Sequence of chain 24.A:
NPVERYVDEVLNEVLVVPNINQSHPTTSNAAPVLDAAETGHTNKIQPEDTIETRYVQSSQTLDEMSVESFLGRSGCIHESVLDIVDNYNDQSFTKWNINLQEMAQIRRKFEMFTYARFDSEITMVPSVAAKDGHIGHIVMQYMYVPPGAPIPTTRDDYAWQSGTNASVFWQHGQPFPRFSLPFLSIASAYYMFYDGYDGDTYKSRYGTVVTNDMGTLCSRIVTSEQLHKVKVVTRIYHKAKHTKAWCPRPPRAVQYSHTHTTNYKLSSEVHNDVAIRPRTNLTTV

A small-molecule ligand and the protein it binds are described below.
Small molecule (SMILES): Cc1cc(CCCOc2c(C)cc(-c3noc(C(F)(F)F)n3)cc2C)on1

Binding-site contacts:
Ligand atom C2A contacts residue PHE179 of chain 24.A at 3.6 Å (hydrophobic).
Ligand atom O1B contacts residue ILE98 of chain 24.A at 3.3 Å.
Ligand atom F2 contacts residue TYR142 of chain 24.A at 2.8 Å.
Ligand atom C4 contacts residue TYR190 of chain 24.A at 3.6 Å (hydrophobic).
Ligand atom F2 contacts residue TYR144 of chain 24.A at 3.0 Å.
Ligand atom N1A contacts residue MET124 of chain 24.A at 3.5 Å.
Ligand atom F1 contacts residue PHE179 of chain 24.A at 3.8 Å.
Ligand atom CM4 contacts residue PHE179 of chain 24.A at 3.5 Å (hydrophobic).
Ligand atom C4 contacts residue LEU100 of chain 24.A at 3.7 Å (hydrophobic).
Ligand atom CM4 contacts residue TYR144 of chain 24.A at 3.8 Å (hydrophobic).
Ligand atom F3 contacts residue PHE179 of chain 24.A at 3.0 Å.
Ligand atom F3 contacts residue TYR142 of chain 24.A at 3.8 Å.
Ligand atom N3A contacts residue TYR144 of chain 24.A at 3.5 Å.
Ligand atom CM2 contacts residue ILE122 of chain 24.A at 3.8 Å (hydrophobic).
Ligand atom N2 contacts residue MET214 of chain 24.A at 3.8 Å.
Ligand atom C3A contacts residue PHE179 of chain 24.A at 3.1 Å (hydrophobic).
Ligand atom O1A contacts residue LEU217 of chain 24.A at 3.0 Å.
Ligand atom O1A contacts residue MET124 of chain 24.A at 3.2 Å.
Ligand atom F2 contacts residue ALA166 of chain 24.A at 3.5 Å.
Ligand atom F1 contacts residue TYR144 of chain 24.A at 3.3 Å.
Ligand atom N1A contacts residue LEU217 of chain 24.A at 3.3 Å.
Ligand atom C4B contacts residue ILE98 of chain 24.A at 3.8 Å (hydrophobic).
Ligand atom F1 contacts residue ALA166 of chain 24.A at 3.6 Å.
Ligand atom F2 contacts residue MET143 of chain 24.A at 3.3 Å.
Ligand atom N1A contacts residue PHE179 of chain 24.A at 3.6 Å.
Ligand atom C2B contacts residue ILE98 of chain 24.A at 3.7 Å (hydrophobic).
Ligand atom O1A contacts residue PHE179 of chain 24.A at 3.3 Å.
Ligand atom C6B contacts residue LEU181 of chain 24.A at 3.3 Å (hydrophobic).
Ligand atom CM6 contacts residue LEU184 of chain 24.A at 3.4 Å (hydrophobic).
Ligand atom O1 contacts residue MET214 of chain 24.A at 3.5 Å (h-bond).
Ligand atom C6B contacts residue ILE98 of chain 24.A at 3.7 Å (hydrophobic).
Ligand atom C5B contacts residue ILE98 of chain 24.A at 3.5 Å (hydrophobic).
Ligand atom CM6 contacts residue LEU181 of chain 24.A at 3.5 Å (hydrophobic).
Ligand atom N3A contacts residue PHE179 of chain 24.A at 3.4 Å.
Ligand atom C5B contacts residue LEU181 of chain 24.A at 3.5 Å (hydrophobic).
Ligand atom C1B contacts residue ILE98 of chain 24.A at 3.4 Å (hydrophobic).
Ligand atom CM3 contacts residue ASN212 of chain 24.A at 3.5 Å.
Ligand atom CM2 contacts residue ILE77 of chain 24.A at 3.1 Å (hydrophobic).
Ligand atom F3 contacts residue VAL168 of chain 24.A at 3.0 Å.
Ligand atom C3A contacts residue LEU217 of chain 24.A at 3.6 Å (hydrophobic).